Binding-site contacts:
Ligand atom C2 contacts residue ASN118 of chain 1.A at 2.4 Å.
Ligand atom O3 contacts residue TRP168 of chain 1.A at 3.6 Å.
Ligand atom O7 contacts residue TRP168 of chain 1.A at 3.3 Å (h-bond).
Ligand atom O7 contacts residue GLU166 of chain 1.A at 3.7 Å.
Ligand atom C8 contacts residue GLU166 of chain 1.A at 3.6 Å.
Ligand atom C7 contacts residue TRP168 of chain 1.A at 3.3 Å (hydrophobic).
Ligand atom C8 contacts residue TRP168 of chain 1.A at 3.8 Å (hydrophobic).
Ligand atom N2 contacts residue ASN118 of chain 1.A at 2.8 Å (h-bond).
Ligand atom C4 contacts residue ASN118 of chain 1.A at 4.2 Å.
Ligand atom C3 contacts residue ASN118 of chain 1.A at 3.7 Å.
Ligand atom O5 contacts residue ASN118 of chain 1.A at 2.4 Å (h-bond).
Ligand atom C7 contacts residue ASN118 of chain 1.A at 3.4 Å.
Ligand atom C8 contacts residue ASN118 of chain 1.A at 3.7 Å.
Ligand atom O7 contacts residue VAL116 of chain 1.A at 4.4 Å.
Ligand atom C1 contacts residue GLU166 of chain 1.A at 4.4 Å.
Ligand atom C5 contacts residue ASN118 of chain 1.A at 3.7 Å.
Ligand atom O7 contacts residue HIS167 of chain 1.A at 4.2 Å.
Ligand atom N2 contacts residue TRP168 of chain 1.A at 3.8 Å.
Ligand atom C7 contacts residue GLU166 of chain 1.A at 4.2 Å.
Ligand atom O7 contacts residue ASN118 of chain 1.A at 4.2 Å.
Ligand atom C1 contacts residue ASN118 of chain 1.A at 1.4 Å.
Ligand atom O3 contacts residue ASP2 of chain 1.B at 3.8 Å.

This small molecule binds to this protein.
Small molecule (SMILES): CC(=O)N[C@@H]1[C@@H](O)[C@H](O)[C@@H](CO)O[C@H]1O

Sequence of chain 1.A:
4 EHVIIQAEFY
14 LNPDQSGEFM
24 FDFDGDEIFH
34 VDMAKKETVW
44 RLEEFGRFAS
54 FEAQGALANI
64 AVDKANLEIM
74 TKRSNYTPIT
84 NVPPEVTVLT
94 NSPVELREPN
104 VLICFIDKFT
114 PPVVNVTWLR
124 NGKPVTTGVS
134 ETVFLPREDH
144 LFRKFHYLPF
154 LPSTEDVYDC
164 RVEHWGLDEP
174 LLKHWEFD

Sequence of chain 1.B:
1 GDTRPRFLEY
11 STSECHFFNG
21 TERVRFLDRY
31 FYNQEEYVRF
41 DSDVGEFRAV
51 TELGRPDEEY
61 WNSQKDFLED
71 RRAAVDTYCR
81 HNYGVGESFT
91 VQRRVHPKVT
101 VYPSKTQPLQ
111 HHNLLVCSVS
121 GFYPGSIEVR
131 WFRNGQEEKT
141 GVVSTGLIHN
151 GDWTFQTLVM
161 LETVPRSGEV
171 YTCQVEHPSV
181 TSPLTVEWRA